Sequence of chain 1.A:
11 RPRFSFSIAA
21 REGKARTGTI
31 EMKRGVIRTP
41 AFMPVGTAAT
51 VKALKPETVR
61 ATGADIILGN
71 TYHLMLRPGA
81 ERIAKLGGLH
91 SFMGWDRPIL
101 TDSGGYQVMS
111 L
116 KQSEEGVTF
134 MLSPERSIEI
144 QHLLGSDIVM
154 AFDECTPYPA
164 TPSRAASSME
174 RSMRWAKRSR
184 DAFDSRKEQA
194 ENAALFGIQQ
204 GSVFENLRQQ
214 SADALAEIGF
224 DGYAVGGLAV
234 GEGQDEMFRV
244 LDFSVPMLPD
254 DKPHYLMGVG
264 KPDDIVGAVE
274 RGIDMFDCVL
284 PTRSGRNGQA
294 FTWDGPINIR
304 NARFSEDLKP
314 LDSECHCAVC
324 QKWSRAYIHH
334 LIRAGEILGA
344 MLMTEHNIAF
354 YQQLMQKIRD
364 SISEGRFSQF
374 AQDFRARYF

The small molecule below binds the protein below.
Small molecule (SMILES): Nc1nc2c(CCNCc3ccccc3)c3nc(NCCc4ccccc4)[nH]c3cc2c(=O)[nH]1

Binding-site contacts:
Ligand atom C8 contacts residue GLY261 of chain 1.A at 3.6 Å.
Ligand atom O1 contacts residue GLY230 of chain 1.A at 2.9 Å (h-bond).
Ligand atom C18 contacts residue ASP156 of chain 1.A at 3.6 Å.
Ligand atom N3 contacts residue GLY261 of chain 1.A at 3.6 Å.
Ligand atom O1 contacts residue CYS158 of chain 1.A at 3.4 Å.
Ligand atom N5 contacts residue ASP102 of chain 1.A at 2.8 Å (salt-bridge).
Ligand atom C9 contacts residue ASP280 of chain 1.A at 3.5 Å.
Ligand atom N6 contacts residue SER103 of chain 1.A at 3.6 Å.
Ligand atom C1 contacts residue GLY261 of chain 1.A at 3.4 Å.
Ligand atom N3 contacts residue TYR106 of chain 1.A at 3.4 Å.
Ligand atom C8 contacts residue ASP280 of chain 1.A at 3.5 Å.
Ligand atom O1 contacts residue GLN203 of chain 1.A at 2.9 Å (h-bond).
Ligand atom N6 contacts residue ILE201 of chain 1.A at 3.7 Å.
Ligand atom C2 contacts residue CYS158 of chain 1.A at 3.5 Å (hydrophobic).
Ligand atom C17 contacts residue LEU231 of chain 1.A at 3.6 Å (hydrophobic).
Ligand atom C5 contacts residue TYR106 of chain 1.A at 3.6 Å (hydrophobic).
Ligand atom N6 contacts residue ASP156 of chain 1.A at 2.8 Å (salt-bridge).
Ligand atom C7 contacts residue ASP102 of chain 1.A at 3.2 Å.
Ligand atom C19 contacts residue CYS158 of chain 1.A at 3.6 Å (hydrophobic).
Ligand atom C3 contacts residue TYR106 of chain 1.A at 3.5 Å (hydrophobic).
Ligand atom C17 contacts residue ALA232 of chain 1.A at 3.6 Å (hydrophobic).
Ligand atom N7 contacts residue ASP156 of chain 1.A at 2.8 Å (salt-bridge).
Ligand atom O1 contacts residue ASP156 of chain 1.A at 3.5 Å (salt-bridge).
Ligand atom N6 contacts residue ASP102 of chain 1.A at 2.6 Å (salt-bridge).
Ligand atom N4 contacts residue ALA232 of chain 1.A at 3.0 Å (h-bond).
Ligand atom C6 contacts residue TYR106 of chain 1.A at 3.3 Å (hydrophobic).
Ligand atom N6 contacts residue MET260 of chain 1.A at 3.6 Å.
Ligand atom C16 contacts residue TYR106 of chain 1.A at 3.3 Å (hydrophobic).
Ligand atom O1 contacts residue GLY229 of chain 1.A at 3.3 Å.
Ligand atom C14 contacts residue VAL45 of chain 1.A at 3.4 Å (hydrophobic).
Ligand atom N5 contacts residue TYR106 of chain 1.A at 3.6 Å.
Ligand atom C18 contacts residue ASP102 of chain 1.A at 3.5 Å.
Ligand atom C18 contacts residue MET260 of chain 1.A at 3.4 Å (hydrophobic).
Ligand atom N1 contacts residue LEU231 of chain 1.A at 2.7 Å (h-bond).
Ligand atom N5 contacts residue MET260 of chain 1.A at 3.3 Å.
Ligand atom C19 contacts residue ASP156 of chain 1.A at 3.6 Å.
Ligand atom C17 contacts residue TYR106 of chain 1.A at 3.7 Å (hydrophobic).
Ligand atom N1 contacts residue MET260 of chain 1.A at 3.6 Å.
Ligand atom N2 contacts residue ASP280 of chain 1.A at 2.8 Å (salt-bridge).
Ligand atom C15 contacts residue VAL45 of chain 1.A at 3.3 Å (hydrophobic).